Binding-site contacts:
Ligand atom C11 contacts residue TRP145 of chain 1.A at 3.7 Å (hydrophobic).
Ligand atom O2 contacts residue ASN176 of chain 1.A at 3.4 Å (h-bond).
Ligand atom C4 contacts residue VAL152 of chain 1.A at 3.7 Å (hydrophobic).
Ligand atom C19 contacts residue LEU183 of chain 1.A at 3.6 Å (hydrophobic).
Ligand atom C3 contacts residue TYR148 of chain 1.A at 3.6 Å (hydrophobic).
Ligand atom C15 contacts residue TRP138 of chain 1.A at 3.3 Å (hydrophobic).
Ligand atom C18 contacts residue ASN179 of chain 1.A at 3.5 Å.
Ligand atom O1 contacts residue ILE107 of chain 1.A at 3.4 Å (h-bond).
Ligand atom C4 contacts residue TRP103 of chain 1.A at 3.2 Å (hydrophobic).
Ligand atom C3 contacts residue TRP103 of chain 1.A at 3.5 Å (hydrophobic).
Ligand atom C17 contacts residue LEU183 of chain 1.A at 3.3 Å (hydrophobic).
Ligand atom C5 contacts residue TYR148 of chain 1.A at 3.5 Å (hydrophobic).
Ligand atom C12 contacts residue TRP145 of chain 1.A at 3.6 Å (hydrophobic).
Ligand atom C18 contacts residue GLU180 of chain 1.A at 3.7 Å.
Ligand atom C10 contacts residue PHE110 of chain 1.A at 3.5 Å (hydrophobic).
Ligand atom C1 contacts residue GLY106 of chain 1.A at 3.5 Å.
Ligand atom C19 contacts residue PHE110 of chain 1.A at 3.2 Å (hydrophobic).
Ligand atom C17 contacts residue PHE184 of chain 1.A at 3.6 Å (hydrophobic).
Ligand atom N4 contacts residue PHE110 of chain 1.A at 3.0 Å.
Ligand atom C12 contacts residue MET142 of chain 1.A at 3.7 Å (hydrophobic).
Ligand atom C20 contacts residue PHE110 of chain 1.A at 3.3 Å (hydrophobic).
Ligand atom C4 contacts residue TYR148 of chain 1.A at 3.5 Å (hydrophobic).
Ligand atom C9 contacts residue PHE110 of chain 1.A at 3.4 Å (hydrophobic).
Ligand atom N1 contacts residue TRP207 of chain 1.A at 3.6 Å.
Ligand atom O2 contacts residue MET142 of chain 1.A at 2.6 Å (h-bond).
Ligand atom C15 contacts residue PHE114 of chain 1.A at 3.5 Å (hydrophobic).
Ligand atom C1 contacts residue MET102 of chain 1.A at 3.3 Å (hydrophobic).
Ligand atom C14 contacts residue GLU180 of chain 1.A at 3.6 Å.
Ligand atom C21 contacts residue GLY106 of chain 1.A at 3.6 Å.
Ligand atom O2 contacts residue TRP145 of chain 1.A at 3.2 Å.
Ligand atom O1 contacts residue GLY106 of chain 1.A at 3.6 Å.
Ligand atom C16 contacts residue TRP138 of chain 1.A at 3.7 Å (hydrophobic).
Ligand atom C16 contacts residue PHE114 of chain 1.A at 3.1 Å (hydrophobic).
Ligand atom C17 contacts residue GLU180 of chain 1.A at 3.4 Å.
Ligand atom C9 contacts residue ASN176 of chain 1.A at 3.0 Å.
Ligand atom C12 contacts residue ASN176 of chain 1.A at 3.1 Å.
Ligand atom C18 contacts residue LEU183 of chain 1.A at 3.1 Å (hydrophobic).
Ligand atom C11 contacts residue ASN176 of chain 1.A at 2.3 Å.
Ligand atom C5 contacts residue THR149 of chain 1.A at 3.2 Å.
Ligand atom C10 contacts residue ASN176 of chain 1.A at 2.9 Å.

A protein and the small-molecule ligand that binds it are described below.
Small molecule (SMILES): Cc1cccc(CC(=O)NCc2cc(O)n3nc(C4CCOCC4)cc3n2)c1

Sequence of chain 1.A:
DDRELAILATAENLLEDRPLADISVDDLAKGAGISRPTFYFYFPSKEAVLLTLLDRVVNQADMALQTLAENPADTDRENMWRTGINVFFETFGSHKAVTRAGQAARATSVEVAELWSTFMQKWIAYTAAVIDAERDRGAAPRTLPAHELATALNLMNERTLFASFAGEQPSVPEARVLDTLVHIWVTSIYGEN